Binding-site contacts:
Ligand atom O17 contacts residue TYR230 of chain 2.A at 2.6 Å (h-bond).
Ligand atom C6 contacts residue PHE226 of chain 2.A at 3.9 Å (hydrophobic).
Ligand atom C18 contacts residue ILE132 of chain 2.A at 4.0 Å (hydrophobic).
Ligand atom N24 contacts residue PHE226 of chain 2.A at 3.6 Å.
Ligand atom CL16 contacts residue MET188 of chain 2.A at 3.8 Å.
Ligand atom O23 contacts residue LEU57 of chain 2.A at 3.3 Å.
Ligand atom O22 contacts residue MET30 of chain 2.A at 3.5 Å.
Ligand atom C7 contacts residue VAL128 of chain 2.A at 4.1 Å (hydrophobic).
Ligand atom O23 contacts residue TYR230 of chain 2.A at 2.5 Å (h-bond).
Ligand atom C2 contacts residue MET30 of chain 2.A at 3.8 Å (hydrophobic).
Ligand atom C14 contacts residue LEU227 of chain 2.A at 3.9 Å (hydrophobic).
Ligand atom C18 contacts residue TYR230 of chain 2.A at 4.0 Å (hydrophobic).
Ligand atom C11 contacts residue VAL128 of chain 2.A at 4.0 Å (hydrophobic).
Ligand atom O22 contacts residue LEU57 of chain 2.A at 3.2 Å.
Ligand atom C3 contacts residue TYR230 of chain 2.A at 3.3 Å (hydrophobic).
Ligand atom C5 contacts residue PHE226 of chain 2.A at 3.9 Å (hydrophobic).
Ligand atom C15 contacts residue LEU227 of chain 2.A at 4.0 Å (hydrophobic).
Ligand atom C7 contacts residue TYR230 of chain 2.A at 4.0 Å (hydrophobic).
Ligand atom C2 contacts residue TYR230 of chain 2.A at 4.2 Å (hydrophobic).
Ligand atom C12 contacts residue LEU227 of chain 2.A at 4.0 Å (hydrophobic).
Ligand atom C10 contacts residue LEU227 of chain 2.A at 3.8 Å (hydrophobic).
Ligand atom C5 contacts residue PHE32 of chain 2.A at 3.5 Å (hydrophobic).
Ligand atom C15 contacts residue MET188 of chain 2.A at 3.8 Å (hydrophobic).
Ligand atom C15 contacts residue PHE131 of chain 2.A at 3.8 Å (hydrophobic).
Ligand atom CL16 contacts residue LEU227 of chain 2.A at 3.9 Å.
Ligand atom C11 contacts residue LEU227 of chain 2.A at 3.8 Å (hydrophobic).
Ligand atom O22 contacts residue TYR230 of chain 2.A at 2.5 Å (h-bond).
Ligand atom C1 contacts residue TYR230 of chain 2.A at 3.1 Å (hydrophobic).
Ligand atom C4 contacts residue TYR230 of chain 2.A at 3.7 Å (hydrophobic).
Ligand atom O20 contacts residue TYR230 of chain 2.A at 3.6 Å.
Ligand atom O20 contacts residue ILE132 of chain 2.A at 3.6 Å.
Ligand atom CL16 contacts residue ALA187 of chain 2.A at 3.4 Å.
Ligand atom C8 contacts residue VAL128 of chain 2.A at 3.6 Å (hydrophobic).
Ligand atom C12 contacts residue PHE226 of chain 2.A at 3.8 Å (hydrophobic).
Ligand atom O19 contacts residue VAL128 of chain 2.A at 4.0 Å.
Ligand atom S21 contacts residue LEU57 of chain 2.A at 3.7 Å.
Ligand atom C12 contacts residue TRP223 of chain 2.A at 4.1 Å (hydrophobic).
Ligand atom C13 contacts residue TRP223 of chain 2.A at 3.7 Å (hydrophobic).
Ligand atom C13 contacts residue LEU227 of chain 2.A at 4.0 Å (hydrophobic).
Ligand atom S21 contacts residue TYR230 of chain 2.A at 1.7 Å (h-bond).

This protein binds this small molecule.
Small molecule (SMILES): O=C(O)c1cc(-c2ccc(Cl)cc2)nc2ccc(OS(=O)(=O)F)cc12

Sequence of chain 2.A:
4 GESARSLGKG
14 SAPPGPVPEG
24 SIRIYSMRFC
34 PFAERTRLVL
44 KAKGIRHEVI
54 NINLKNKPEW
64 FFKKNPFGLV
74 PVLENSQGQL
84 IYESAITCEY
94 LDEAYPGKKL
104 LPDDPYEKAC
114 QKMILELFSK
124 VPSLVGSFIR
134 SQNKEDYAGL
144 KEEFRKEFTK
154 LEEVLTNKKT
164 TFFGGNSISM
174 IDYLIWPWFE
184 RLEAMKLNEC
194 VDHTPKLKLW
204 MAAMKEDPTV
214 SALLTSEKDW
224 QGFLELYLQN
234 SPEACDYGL